Sequence of chain 1.A:
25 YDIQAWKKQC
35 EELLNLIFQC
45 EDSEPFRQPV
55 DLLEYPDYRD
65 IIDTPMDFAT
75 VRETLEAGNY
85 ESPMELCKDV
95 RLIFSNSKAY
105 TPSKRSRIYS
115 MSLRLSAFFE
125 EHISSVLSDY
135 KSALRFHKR

Binding-site contacts:
Ligand atom C9 contacts residue ILE112 of chain 1.A at 3.7 Å (hydrophobic).
Ligand atom N1 contacts residue VAL54 of chain 1.A at 4.0 Å.
Ligand atom F contacts residue ILE112 of chain 1.A at 3.8 Å.
Ligand atom O contacts residue TYR59 of chain 1.A at 3.3 Å.
Ligand atom C7 contacts residue TYR59 of chain 1.A at 3.9 Å (hydrophobic).
Ligand atom C1 contacts residue ILE112 of chain 1.A at 3.6 Å (hydrophobic).
Ligand atom C6 contacts residue TYR62 of chain 1.A at 3.7 Å (hydrophobic).
Ligand atom C13 contacts residue VAL54 of chain 1.A at 4.0 Å (hydrophobic).
Ligand atom C6 contacts residue TYR59 of chain 1.A at 3.8 Å (hydrophobic).
Ligand atom F contacts residue THR105 of chain 1.A at 2.9 Å.
Ligand atom C5 contacts residue ILE112 of chain 1.A at 3.9 Å (hydrophobic).
Ligand atom F contacts residue PRO106 of chain 1.A at 4.0 Å.
Ligand atom C7 contacts residue TYR62 of chain 1.A at 3.5 Å (hydrophobic).
Ligand atom C10 contacts residue TYR59 of chain 1.A at 3.9 Å (hydrophobic).
Ligand atom C10 contacts residue ASP55 of chain 1.A at 3.8 Å.
Ligand atom C12 contacts residue GLU58 of chain 1.A at 3.5 Å.
Ligand atom C1 contacts residue SER101 of chain 1.A at 3.2 Å.
Ligand atom C5 contacts residue TYR104 of chain 1.A at 4.0 Å (hydrophobic).
Ligand atom C13 contacts residue ASP55 of chain 1.A at 3.9 Å.
Ligand atom C8 contacts residue PRO49 of chain 1.A at 3.2 Å (hydrophobic).
Ligand atom C contacts residue ILE112 of chain 1.A at 3.7 Å (hydrophobic).
Ligand atom F contacts residue TYR113 of chain 1.A at 3.5 Å.
Ligand atom O contacts residue VAL54 of chain 1.A at 3.2 Å.
Ligand atom C6 contacts residue TYR104 of chain 1.A at 3.9 Å (hydrophobic).
Ligand atom C2 contacts residue SER101 of chain 1.A at 3.4 Å.
Ligand atom C4 contacts residue ILE112 of chain 1.A at 3.9 Å (hydrophobic).
Ligand atom C3 contacts residue TYR104 of chain 1.A at 3.8 Å (hydrophobic).
Ligand atom C11 contacts residue PRO49 of chain 1.A at 3.3 Å (hydrophobic).
Ligand atom F contacts residue SER110 of chain 1.A at 2.8 Å.
Ligand atom O contacts residue ASP55 of chain 1.A at 2.8 Å (salt-bridge).
Ligand atom C13 contacts residue PRO49 of chain 1.A at 3.9 Å (hydrophobic).
Ligand atom C2 contacts residue ILE112 of chain 1.A at 3.6 Å (hydrophobic).
Ligand atom C4 contacts residue TYR104 of chain 1.A at 3.6 Å (hydrophobic).
Ligand atom C1 contacts residue THR105 of chain 1.A at 4.0 Å.
Ligand atom C contacts residue THR105 of chain 1.A at 3.9 Å.
Ligand atom C10 contacts residue VAL54 of chain 1.A at 3.6 Å (hydrophobic).
Ligand atom C13 contacts residue GLN52 of chain 1.A at 3.8 Å.
Ligand atom C7 contacts residue VAL54 of chain 1.A at 3.6 Å (hydrophobic).
Ligand atom C3 contacts residue ILE112 of chain 1.A at 3.7 Å (hydrophobic).
Ligand atom C13 contacts residue PRO53 of chain 1.A at 3.4 Å (hydrophobic).

The small molecule below binds the protein below.
Small molecule (SMILES): O=C(C1CC1)N1CCN(c2ccc(F)cc2)CC1